Binding-site contacts:
Ligand atom C7 contacts residue ILE145 of chain 2.A at 3.9 Å (hydrophobic).
Ligand atom C20 contacts residue SER152 of chain 2.A at 4.0 Å.
Ligand atom C21 contacts residue TYR172 of chain 2.A at 3.8 Å (hydrophobic).
Ligand atom C22 contacts residue SER152 of chain 2.A at 3.4 Å.
Ligand atom O4 contacts residue TYR24 of chain 2.A at 2.5 Å (h-bond).
Ligand atom C16 contacts residue SER152 of chain 2.A at 3.3 Å.
Ligand atom O4A contacts residue SER152 of chain 2.A at 3.9 Å.
Ligand atom C12 contacts residue LEU107 of chain 2.A at 4.0 Å (hydrophobic).
Ligand atom C21 contacts residue LEU110 of chain 2.A at 3.7 Å (hydrophobic).
Ligand atom C23 contacts residue SER152 of chain 2.A at 3.3 Å.
Ligand atom C23 contacts residue TRP163 of chain 2.A at 3.7 Å (hydrophobic).
Ligand atom C23 contacts residue SER155 of chain 2.A at 3.1 Å.
Ligand atom C16 contacts residue ILE148 of chain 2.A at 4.0 Å (hydrophobic).
Ligand atom C11 contacts residue VAL177 of chain 2.A at 3.9 Å (hydrophobic).
Ligand atom C1 contacts residue HIS182 of chain 2.A at 3.8 Å.
Ligand atom C3 contacts residue HIS182 of chain 2.A at 3.7 Å.
Ligand atom C24 contacts residue TYR24 of chain 2.A at 3.6 Å (hydrophobic).
Ligand atom C19 contacts residue VAL177 of chain 2.A at 3.8 Å (hydrophobic).
Ligand atom C18 contacts residue VAL177 of chain 2.A at 4.1 Å (hydrophobic).
Ligand atom C1 contacts residue ALA180 of chain 2.A at 4.1 Å (hydrophobic).
Ligand atom O4 contacts residue TYR28 of chain 2.A at 3.9 Å.
Ligand atom O4A contacts residue TYR24 of chain 2.A at 3.9 Å.
Ligand atom O4 contacts residue SER152 of chain 2.A at 3.7 Å.
Ligand atom C24 contacts residue SER152 of chain 2.A at 3.5 Å.
Ligand atom C19 contacts residue LEU187 of chain 2.A at 3.7 Å (hydrophobic).
Ligand atom C3 contacts residue VAL111 of chain 2.A at 4.1 Å (hydrophobic).
Ligand atom C24 contacts residue SER155 of chain 2.A at 3.4 Å.
Ligand atom C6 contacts residue HIS272 of chain 2.A at 4.0 Å.
Ligand atom C20 contacts residue TRP163 of chain 2.A at 4.0 Å (hydrophobic).
Ligand atom O4 contacts residue SER155 of chain 2.A at 2.8 Å (h-bond).
Ligand atom C4 contacts residue VAL111 of chain 2.A at 4.0 Å (hydrophobic).
Ligand atom O1B contacts residue VAL111 of chain 2.A at 3.5 Å.
Ligand atom C6 contacts residue ILE145 of chain 2.A at 4.1 Å (hydrophobic).
Ligand atom C8 contacts residue LEU190 of chain 2.A at 4.1 Å (hydrophobic).
Ligand atom C6 contacts residue LEU186 of chain 2.A at 3.8 Å (hydrophobic).
Ligand atom C23 contacts residue CYS165 of chain 2.A at 3.9 Å (hydrophobic).
Ligand atom C18 contacts residue TRP163 of chain 2.A at 3.6 Å (hydrophobic).
Ligand atom C4 contacts residue HIS272 of chain 2.A at 4.0 Å.
Ligand atom C15 contacts residue ILE148 of chain 2.A at 4.0 Å (hydrophobic).
Ligand atom O4 contacts residue CYS165 of chain 2.A at 4.0 Å.

The small molecule below binds the protein below.
Small molecule (SMILES): C[C@H](CCC(=O)O)[C@H]1CC[C@H]2[C@@H]3CC[C@@H]4C[C@H](O)CC[C@]4(C)[C@H]3CC[C@]12C

Sequence of chain 2.A:
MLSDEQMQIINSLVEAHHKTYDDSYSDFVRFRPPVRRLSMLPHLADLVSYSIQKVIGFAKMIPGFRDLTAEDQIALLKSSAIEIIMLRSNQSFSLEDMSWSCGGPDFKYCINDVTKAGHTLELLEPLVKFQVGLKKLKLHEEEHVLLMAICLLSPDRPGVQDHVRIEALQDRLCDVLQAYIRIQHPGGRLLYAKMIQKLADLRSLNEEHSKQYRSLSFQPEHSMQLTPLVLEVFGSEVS